This protein binds this small molecule.
Small molecule (SMILES): CC(C)[C@H](NC(=O)[C@H](CC(N)=O)NC(=O)[C@@H]1CCCN1C(=O)[C@H](CC(N)=O)NC(=O)[C@H](C)N)C(=O)N[C@H](C=O)CC(=O)O

Sequence of chain 1.A:
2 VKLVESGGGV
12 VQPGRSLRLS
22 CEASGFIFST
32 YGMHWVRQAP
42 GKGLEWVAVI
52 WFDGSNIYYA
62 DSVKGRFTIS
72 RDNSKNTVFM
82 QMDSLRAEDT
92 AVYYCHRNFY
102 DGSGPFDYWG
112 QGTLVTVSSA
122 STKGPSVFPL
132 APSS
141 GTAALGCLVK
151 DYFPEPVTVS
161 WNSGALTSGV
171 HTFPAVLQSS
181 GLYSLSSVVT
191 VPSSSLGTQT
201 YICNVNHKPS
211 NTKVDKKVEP

Sequence of chain 1.B:
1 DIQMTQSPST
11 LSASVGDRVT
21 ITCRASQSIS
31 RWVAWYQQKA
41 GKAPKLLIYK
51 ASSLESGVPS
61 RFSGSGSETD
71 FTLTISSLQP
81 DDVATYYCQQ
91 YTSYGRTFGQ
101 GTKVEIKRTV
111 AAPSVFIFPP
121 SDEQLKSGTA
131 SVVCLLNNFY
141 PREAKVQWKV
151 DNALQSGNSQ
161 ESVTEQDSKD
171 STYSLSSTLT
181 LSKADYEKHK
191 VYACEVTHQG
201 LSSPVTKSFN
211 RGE

Binding-site contacts:
Ligand atom OD2 contacts residue ASP102 of chain 1.A at 3.6 Å.
Ligand atom O contacts residue TYR32 of chain 1.A at 2.6 Å (h-bond).
Ligand atom CA contacts residue TYR101 of chain 1.A at 3.9 Å (hydrophobic).
Ligand atom CG2 contacts residue TRP32 of chain 1.B at 3.7 Å (hydrophobic).
Ligand atom CD contacts residue SER93 of chain 1.B at 4.1 Å.
Ligand atom CB contacts residue ARG96 of chain 1.B at 3.8 Å.
Ligand atom ND2 contacts residue SER93 of chain 1.B at 2.8 Å (h-bond).
Ligand atom CB contacts residue TRP32 of chain 1.B at 4.0 Å (hydrophobic).
Ligand atom OD1 contacts residue TYR91 of chain 1.B at 3.5 Å (h-bond).
Ligand atom ND2 contacts residue ARG96 of chain 1.B at 3.4 Å (salt-bridge).
Ligand atom OD2 contacts residue GLY103 of chain 1.A at 3.7 Å.
Ligand atom CD contacts residue THR92 of chain 1.B at 3.4 Å.
Ligand atom N contacts residue TYR101 of chain 1.A at 2.8 Å (h-bond).
Ligand atom OD1 contacts residue ARG96 of chain 1.B at 3.0 Å (salt-bridge).
Ligand atom CG contacts residue ARG96 of chain 1.B at 3.3 Å.
Ligand atom CG contacts residue SER93 of chain 1.B at 3.7 Å.
Ligand atom OD1 contacts residue TRP52 of chain 1.A at 3.9 Å.
Ligand atom O contacts residue TRP52 of chain 1.A at 3.6 Å.
Ligand atom C contacts residue TYR101 of chain 1.A at 3.5 Å (hydrophobic).
Ligand atom CA contacts residue ASP102 of chain 1.A at 4.0 Å.
Ligand atom C contacts residue TYR101 of chain 1.A at 4.0 Å (hydrophobic).
Ligand atom C contacts residue TYR32 of chain 1.A at 4.0 Å (hydrophobic).
Ligand atom C contacts residue TYR32 of chain 1.A at 3.5 Å (hydrophobic).
Ligand atom OD1 contacts residue SER93 of chain 1.B at 3.7 Å.
Ligand atom CB contacts residue TYR94 of chain 1.B at 3.6 Å (hydrophobic).
Ligand atom ND2 contacts residue TRP32 of chain 1.B at 3.4 Å.
Ligand atom N contacts residue TYR32 of chain 1.A at 3.6 Å.
Ligand atom ND2 contacts residue THR92 of chain 1.B at 3.2 Å (h-bond).
Ligand atom OD2 contacts residue TYR101 of chain 1.A at 3.6 Å.
Ligand atom O contacts residue TYR101 of chain 1.A at 2.8 Å (h-bond).
Ligand atom CG contacts residue THR92 of chain 1.B at 3.6 Å.
Ligand atom ND2 contacts residue TYR91 of chain 1.B at 2.9 Å (h-bond).
Ligand atom CA contacts residue TYR101 of chain 1.A at 3.3 Å (hydrophobic).
Ligand atom CG contacts residue TYR91 of chain 1.B at 3.6 Å (hydrophobic).
Ligand atom O contacts residue PHE100 of chain 1.A at 3.4 Å.
Ligand atom OD1 contacts residue THR92 of chain 1.B at 3.9 Å.
Ligand atom CG contacts residue SER93 of chain 1.B at 3.7 Å.
Ligand atom CG contacts residue TYR94 of chain 1.B at 4.0 Å (hydrophobic).
Ligand atom O contacts residue TYR32 of chain 1.A at 3.4 Å.
Ligand atom CA contacts residue TYR32 of chain 1.A at 3.6 Å (hydrophobic).